Binding-site contacts:
Ligand atom CG2 contacts residue PHE76 of chain 47.B at 3.8 Å (hydrophobic).

Sequence of chain 47.B:
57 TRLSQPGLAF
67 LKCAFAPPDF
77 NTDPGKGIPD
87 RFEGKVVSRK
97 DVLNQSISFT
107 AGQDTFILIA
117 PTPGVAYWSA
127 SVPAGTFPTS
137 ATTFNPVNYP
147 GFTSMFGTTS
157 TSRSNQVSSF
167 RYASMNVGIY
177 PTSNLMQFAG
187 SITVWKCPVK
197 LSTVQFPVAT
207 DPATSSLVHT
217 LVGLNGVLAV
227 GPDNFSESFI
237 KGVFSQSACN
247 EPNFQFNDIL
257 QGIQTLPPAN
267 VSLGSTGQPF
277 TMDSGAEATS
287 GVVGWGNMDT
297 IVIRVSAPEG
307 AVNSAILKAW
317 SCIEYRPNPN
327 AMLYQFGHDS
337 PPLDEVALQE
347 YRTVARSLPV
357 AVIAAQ

The protein below binds the small molecule below.
Small molecule (SMILES): CC(C)[C@H](NC(=O)[C@H](CCCN=C(N)N)NC(=O)[C@@H](N)CCC(=O)O)C(=O)N[C@H](C=O)CCCCN